The small molecule below binds the protein below.
Small molecule (SMILES): CC(=O)N[C@@H]1[C@@H](O)[C@H](O)[C@@H](CO)O[C@H]1O

Binding-site contacts:
Ligand atom O5 contacts residue THR168 of chain 1.A at 3.6 Å.
Ligand atom C5 contacts residue ASN166 of chain 1.A at 3.6 Å.
Ligand atom C4 contacts residue ASN166 of chain 1.A at 4.2 Å.
Ligand atom C7 contacts residue ASN166 of chain 1.A at 3.6 Å.
Ligand atom O7 contacts residue ASN166 of chain 1.A at 4.5 Å.
Ligand atom O5 contacts residue ASN166 of chain 1.A at 2.3 Å (h-bond).
Ligand atom C6 contacts residue THR168 of chain 1.A at 4.2 Å.
Ligand atom C2 contacts residue ASN166 of chain 1.A at 2.5 Å.
Ligand atom C1 contacts residue THR168 of chain 1.A at 4.3 Å.
Ligand atom O6 contacts residue THR168 of chain 1.A at 4.4 Å.
Ligand atom N2 contacts residue ASN166 of chain 1.A at 3.0 Å (h-bond).
Ligand atom C5 contacts residue THR168 of chain 1.A at 4.2 Å.
Ligand atom C7 contacts residue THR239 of chain 1.A at 3.9 Å.
Ligand atom C3 contacts residue ASN166 of chain 1.A at 3.8 Å.
Ligand atom C8 contacts residue ASN166 of chain 1.A at 3.6 Å.
Ligand atom O7 contacts residue THR239 of chain 1.A at 3.5 Å (h-bond).
Ligand atom N2 contacts residue THR239 of chain 1.A at 4.1 Å.
Ligand atom C1 contacts residue ASN166 of chain 1.A at 1.5 Å.

Sequence of chain 1.A:
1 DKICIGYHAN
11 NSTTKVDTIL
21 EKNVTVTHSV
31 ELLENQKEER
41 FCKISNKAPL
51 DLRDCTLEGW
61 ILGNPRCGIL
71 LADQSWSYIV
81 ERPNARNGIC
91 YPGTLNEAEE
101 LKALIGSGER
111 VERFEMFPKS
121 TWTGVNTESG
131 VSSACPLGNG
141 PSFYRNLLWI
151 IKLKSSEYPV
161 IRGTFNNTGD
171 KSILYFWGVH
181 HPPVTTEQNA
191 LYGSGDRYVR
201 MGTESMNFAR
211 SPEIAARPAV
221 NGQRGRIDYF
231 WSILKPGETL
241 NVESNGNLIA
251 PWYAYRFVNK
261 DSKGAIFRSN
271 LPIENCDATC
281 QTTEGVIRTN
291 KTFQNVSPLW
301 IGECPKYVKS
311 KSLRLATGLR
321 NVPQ